Sequence of chain 1.C:
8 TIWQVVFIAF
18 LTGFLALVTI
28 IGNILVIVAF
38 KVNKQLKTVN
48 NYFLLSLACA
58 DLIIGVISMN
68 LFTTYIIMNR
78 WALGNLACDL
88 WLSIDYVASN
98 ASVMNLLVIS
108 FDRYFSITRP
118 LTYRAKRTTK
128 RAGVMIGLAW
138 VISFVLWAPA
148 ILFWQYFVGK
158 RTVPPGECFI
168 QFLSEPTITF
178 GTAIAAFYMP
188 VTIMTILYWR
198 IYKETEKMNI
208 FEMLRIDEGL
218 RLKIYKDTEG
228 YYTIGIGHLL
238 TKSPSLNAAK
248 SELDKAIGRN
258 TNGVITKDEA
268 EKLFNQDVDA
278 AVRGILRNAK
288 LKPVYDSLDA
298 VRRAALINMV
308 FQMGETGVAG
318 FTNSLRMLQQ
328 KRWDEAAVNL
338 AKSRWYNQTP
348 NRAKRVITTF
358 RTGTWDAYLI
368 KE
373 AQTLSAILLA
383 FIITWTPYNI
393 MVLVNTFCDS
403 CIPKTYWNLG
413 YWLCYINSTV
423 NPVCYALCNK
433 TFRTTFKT

A small-molecule ligand and the protein it binds are described below.
Small molecule (SMILES): C[N+]1(C)[C@@H]2CC(OC(=O)C(O)(c3cccs3)c3cccs3)C[C@H]1[C@@H]1O[C@@H]12

Binding-site contacts:
Ligand atom O10 contacts residue SER96 of chain 1.C at 3.0 Å (h-bond).
Ligand atom C12 contacts residue SER96 of chain 1.C at 3.9 Å.
Ligand atom C34 contacts residue TYR390 of chain 1.C at 3.8 Å (hydrophobic).
Ligand atom C8 contacts residue TYR93 of chain 1.C at 4.1 Å (hydrophobic).
Ligand atom C1 contacts residue CYS416 of chain 1.C at 3.6 Å (hydrophobic).
Ligand atom C35 contacts residue THR176 of chain 1.C at 3.9 Å.
Ligand atom C9 contacts residue TYR93 of chain 1.C at 3.1 Å (hydrophobic).
Ligand atom S44 contacts residue TRP387 of chain 1.C at 3.5 Å.
Ligand atom C12 contacts residue ASP92 of chain 1.C at 3.0 Å.
Ligand atom C7 contacts residue SER96 of chain 1.C at 3.7 Å.
Ligand atom C36 contacts residue THR176 of chain 1.C at 3.5 Å.
Ligand atom S37 contacts residue ALA180 of chain 1.C at 3.7 Å.
Ligand atom O33 contacts residue PHE184 of chain 1.C at 3.0 Å.
Ligand atom C43 contacts residue ASN97 of chain 1.C at 3.1 Å.
Ligand atom C3 contacts residue TYR413 of chain 1.C at 3.7 Å (hydrophobic).
Ligand atom C42 contacts residue TYR93 of chain 1.C at 4.0 Å (hydrophobic).
Ligand atom C41 contacts residue TRP144 of chain 1.C at 3.7 Å (hydrophobic).
Ligand atom O29 contacts residue ASN391 of chain 1.C at 3.1 Å (h-bond).
Ligand atom S44 contacts residue ALA183 of chain 1.C at 3.7 Å.
Ligand atom C12 contacts residue TYR413 of chain 1.C at 3.7 Å (hydrophobic).
Ligand atom C6 contacts residue TRP387 of chain 1.C at 3.7 Å (hydrophobic).
Ligand atom C28 contacts residue ASN391 of chain 1.C at 4.0 Å.
Ligand atom O10 contacts residue TYR93 of chain 1.C at 3.1 Å.
Ligand atom O29 contacts residue TYR390 of chain 1.C at 3.5 Å.
Ligand atom C31 contacts residue ASN391 of chain 1.C at 4.1 Å.
Ligand atom C30 contacts residue ASN391 of chain 1.C at 3.9 Å.
Ligand atom C4 contacts residue TYR390 of chain 1.C at 3.7 Å (hydrophobic).
Ligand atom C8 contacts residue SER96 of chain 1.C at 3.2 Å.
Ligand atom C4 contacts residue TYR413 of chain 1.C at 4.1 Å (hydrophobic).
Ligand atom C1 contacts residue TYR417 of chain 1.C at 4.0 Å (hydrophobic).
Ligand atom C42 contacts residue TRP144 of chain 1.C at 3.1 Å (hydrophobic).
Ligand atom C6 contacts residue CYS416 of chain 1.C at 4.1 Å (hydrophobic).
Ligand atom C5 contacts residue TYR390 of chain 1.C at 4.1 Å (hydrophobic).
Ligand atom N2 contacts residue TYR413 of chain 1.C at 4.0 Å.
Ligand atom C3 contacts residue TYR93 of chain 1.C at 4.1 Å (hydrophobic).
Ligand atom C43 contacts residue TRP144 of chain 1.C at 4.0 Å (hydrophobic).
Ligand atom S37 contacts residue THR179 of chain 1.C at 3.5 Å.
Ligand atom O33 contacts residue ASN391 of chain 1.C at 3.0 Å (h-bond).
Ligand atom C1 contacts residue TYR413 of chain 1.C at 3.7 Å (hydrophobic).
Ligand atom C42 contacts residue ASN97 of chain 1.C at 3.9 Å.